The protein below binds the small molecule below.
Small molecule (SMILES): O=C(Nc1cncc2ccccc12)[C@@H](O)c1ccc(Cl)c(Cl)c1

Sequence of chain 1.A:
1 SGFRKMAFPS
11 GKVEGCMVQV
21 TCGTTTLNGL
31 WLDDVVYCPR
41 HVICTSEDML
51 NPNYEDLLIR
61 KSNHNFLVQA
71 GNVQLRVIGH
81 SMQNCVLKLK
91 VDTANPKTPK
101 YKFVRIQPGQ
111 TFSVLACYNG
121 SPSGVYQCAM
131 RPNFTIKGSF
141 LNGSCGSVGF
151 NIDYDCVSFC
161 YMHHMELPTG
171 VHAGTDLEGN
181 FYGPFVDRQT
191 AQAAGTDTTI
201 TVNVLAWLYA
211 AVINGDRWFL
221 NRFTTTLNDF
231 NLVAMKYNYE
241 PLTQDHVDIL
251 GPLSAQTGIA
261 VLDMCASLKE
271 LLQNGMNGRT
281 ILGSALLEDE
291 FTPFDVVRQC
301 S

Binding-site contacts:
Ligand atom C4 contacts residue PHE140 of chain 1.B at 3.4 Å (hydrophobic).
Ligand atom CL1 contacts residue ASP187 of chain 1.B at 3.8 Å.
Ligand atom O1 contacts residue GLU166 of chain 1.B at 3.3 Å (salt-bridge).
Ligand atom N1 contacts residue SER144 of chain 1.B at 3.5 Å (h-bond).
Ligand atom N contacts residue CYS145 of chain 1.B at 3.8 Å.
Ligand atom C13 contacts residue DMS1 of chain 1.M at 3.6 Å.
Ligand atom C5 contacts residue PHE140 of chain 1.B at 3.8 Å (hydrophobic).
Ligand atom C8 contacts residue ASN142 of chain 1.B at 3.8 Å.
Ligand atom C6 contacts residue LEU141 of chain 1.B at 3.7 Å (hydrophobic).
Ligand atom O1 contacts residue MET165 of chain 1.B at 3.8 Å.
Ligand atom CL1 contacts residue HIS41 of chain 1.B at 3.4 Å.
Ligand atom C14 contacts residue DMS1 of chain 1.M at 3.8 Å.
Ligand atom C5 contacts residue LEU141 of chain 1.B at 3.6 Å (hydrophobic).
Ligand atom C5 contacts residue GLU166 of chain 1.B at 3.7 Å.
Ligand atom C4 contacts residue LEU141 of chain 1.B at 3.7 Å (hydrophobic).
Ligand atom C6 contacts residue PHE140 of chain 1.B at 3.5 Å (hydrophobic).
Ligand atom C9 contacts residue ASN142 of chain 1.B at 3.4 Å.
Ligand atom C7 contacts residue ASN142 of chain 1.B at 3.8 Å.
Ligand atom C13 contacts residue GLN189 of chain 1.B at 3.5 Å.
Ligand atom C3 contacts residue HIS163 of chain 1.B at 3.1 Å.
Ligand atom C6 contacts residue ASN142 of chain 1.B at 3.8 Å.
Ligand atom C6 contacts residue GLU166 of chain 1.B at 3.4 Å.
Ligand atom N1 contacts residue PHE140 of chain 1.B at 3.7 Å.
Ligand atom C5 contacts residue ASN142 of chain 1.B at 3.8 Å.
Ligand atom C15 contacts residue MET165 of chain 1.B at 3.8 Å (hydrophobic).
Ligand atom CL contacts residue DMS1 of chain 1.M at 3.6 Å.
Ligand atom C6 contacts residue SER1 of chain 1.A at 3.8 Å.
Ligand atom C16 contacts residue HIS164 of chain 1.B at 3.8 Å.
Ligand atom C15 contacts residue MET49 of chain 1.B at 3.6 Å (hydrophobic).
Ligand atom CL contacts residue MET49 of chain 1.B at 3.2 Å.
Ligand atom CL contacts residue ARG188 of chain 1.B at 2.8 Å.
Ligand atom C14 contacts residue MET49 of chain 1.B at 3.4 Å (hydrophobic).
Ligand atom C3 contacts residue SER144 of chain 1.B at 3.8 Å.
Ligand atom N1 contacts residue HIS163 of chain 1.B at 2.7 Å (h-bond).
Ligand atom CL1 contacts residue MET165 of chain 1.B at 2.9 Å.
Ligand atom N contacts residue ASN142 of chain 1.B at 3.5 Å (h-bond).
Ligand atom C4 contacts residue GLU166 of chain 1.B at 3.4 Å.
Ligand atom CL contacts residue GLN189 of chain 1.B at 3.2 Å.
Ligand atom O contacts residue ASN142 of chain 1.B at 3.7 Å.
Ligand atom CL1 contacts residue MET49 of chain 1.B at 3.5 Å.

Sequence of chain 1.B:
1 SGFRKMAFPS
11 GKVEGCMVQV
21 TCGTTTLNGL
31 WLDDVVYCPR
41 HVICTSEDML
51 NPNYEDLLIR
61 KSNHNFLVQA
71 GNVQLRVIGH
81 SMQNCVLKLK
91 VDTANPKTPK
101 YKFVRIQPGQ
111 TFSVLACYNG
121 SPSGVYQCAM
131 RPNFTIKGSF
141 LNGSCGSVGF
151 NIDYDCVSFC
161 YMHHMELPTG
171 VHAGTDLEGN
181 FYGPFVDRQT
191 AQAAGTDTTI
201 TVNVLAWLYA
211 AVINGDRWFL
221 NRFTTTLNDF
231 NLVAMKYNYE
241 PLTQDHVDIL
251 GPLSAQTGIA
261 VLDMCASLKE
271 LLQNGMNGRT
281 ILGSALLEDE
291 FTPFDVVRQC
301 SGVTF